Binding-site contacts:
Ligand atom C1 contacts residue SER319 of chain 1.J at 3.8 Å.
Ligand atom C2 contacts residue SER324 of chain 1.J at 2.4 Å.
Ligand atom O2 contacts residue SER324 of chain 1.J at 2.9 Å (h-bond).
Ligand atom C6 contacts residue ALA315 of chain 1.J at 4.3 Å (hydrophobic).
Ligand atom O5 contacts residue GLY323 of chain 1.J at 3.7 Å.
Ligand atom C4 contacts residue SER324 of chain 1.J at 3.3 Å.
Ligand atom O5 contacts residue ASP317 of chain 1.J at 4.4 Å.
Ligand atom C1 contacts residue ASP317 of chain 1.J at 3.2 Å.
Ligand atom O4 contacts residue SER324 of chain 1.J at 4.2 Å.
Ligand atom C5 contacts residue SER324 of chain 1.J at 2.6 Å.
Ligand atom C2 contacts residue SER319 of chain 1.J at 3.7 Å.
Ligand atom O3 contacts residue SER324 of chain 1.J at 4.2 Å.
Ligand atom O6 contacts residue THR316 of chain 1.J at 4.2 Å.
Ligand atom O5 contacts residue SER324 of chain 1.J at 2.1 Å (h-bond).
Ligand atom O5 contacts residue THR316 of chain 1.J at 3.9 Å.
Ligand atom C3 contacts residue SER324 of chain 1.J at 2.8 Å.
Ligand atom C1 contacts residue SER324 of chain 1.J at 1.4 Å.
Ligand atom C6 contacts residue GLY323 of chain 1.J at 3.4 Å.
Ligand atom O6 contacts residue GLY323 of chain 1.J at 4.5 Å.
Ligand atom O5 contacts residue ALA315 of chain 1.J at 3.6 Å (h-bond).
Ligand atom C5 contacts residue GLY323 of chain 1.J at 3.5 Å.
Ligand atom C1 contacts residue THR316 of chain 1.J at 4.0 Å.
Ligand atom O2 contacts residue ASP317 of chain 1.J at 2.8 Å (salt-bridge).
Ligand atom C6 contacts residue SER324 of chain 1.J at 3.9 Å.
Ligand atom C3 contacts residue SER319 of chain 1.J at 4.3 Å.
Ligand atom C2 contacts residue ASP317 of chain 1.J at 3.4 Å.
Ligand atom O4 contacts residue ASP321 of chain 1.J at 4.2 Å.
Ligand atom C1 contacts residue GLY323 of chain 1.J at 4.4 Å.
Ligand atom O2 contacts residue GLN210 of chain 1.J at 4.0 Å.
Ligand atom O2 contacts residue SER319 of chain 1.J at 2.6 Å (h-bond).
Ligand atom O6 contacts residue ALA315 of chain 1.J at 4.2 Å.
Ligand atom C3 contacts residue ASP321 of chain 1.J at 4.3 Å.
Ligand atom C1 contacts residue ALA315 of chain 1.J at 3.7 Å (hydrophobic).

Sequence of chain 1.J:
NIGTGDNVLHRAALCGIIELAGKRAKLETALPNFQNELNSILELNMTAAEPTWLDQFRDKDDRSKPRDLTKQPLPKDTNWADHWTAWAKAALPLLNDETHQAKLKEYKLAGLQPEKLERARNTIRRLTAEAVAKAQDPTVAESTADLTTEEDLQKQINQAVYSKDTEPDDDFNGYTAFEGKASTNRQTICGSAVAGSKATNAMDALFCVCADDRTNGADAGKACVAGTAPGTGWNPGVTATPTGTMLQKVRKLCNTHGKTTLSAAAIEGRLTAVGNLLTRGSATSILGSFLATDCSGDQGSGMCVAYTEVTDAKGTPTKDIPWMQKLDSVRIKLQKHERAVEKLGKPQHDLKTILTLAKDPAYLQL

The protein below binds the small molecule below.
Small molecule (SMILES): OC[C@H]1O[C@H](O)[C@H](O)[C@@H](O)[C@@H]1O